Sequence of chain 1.OA:
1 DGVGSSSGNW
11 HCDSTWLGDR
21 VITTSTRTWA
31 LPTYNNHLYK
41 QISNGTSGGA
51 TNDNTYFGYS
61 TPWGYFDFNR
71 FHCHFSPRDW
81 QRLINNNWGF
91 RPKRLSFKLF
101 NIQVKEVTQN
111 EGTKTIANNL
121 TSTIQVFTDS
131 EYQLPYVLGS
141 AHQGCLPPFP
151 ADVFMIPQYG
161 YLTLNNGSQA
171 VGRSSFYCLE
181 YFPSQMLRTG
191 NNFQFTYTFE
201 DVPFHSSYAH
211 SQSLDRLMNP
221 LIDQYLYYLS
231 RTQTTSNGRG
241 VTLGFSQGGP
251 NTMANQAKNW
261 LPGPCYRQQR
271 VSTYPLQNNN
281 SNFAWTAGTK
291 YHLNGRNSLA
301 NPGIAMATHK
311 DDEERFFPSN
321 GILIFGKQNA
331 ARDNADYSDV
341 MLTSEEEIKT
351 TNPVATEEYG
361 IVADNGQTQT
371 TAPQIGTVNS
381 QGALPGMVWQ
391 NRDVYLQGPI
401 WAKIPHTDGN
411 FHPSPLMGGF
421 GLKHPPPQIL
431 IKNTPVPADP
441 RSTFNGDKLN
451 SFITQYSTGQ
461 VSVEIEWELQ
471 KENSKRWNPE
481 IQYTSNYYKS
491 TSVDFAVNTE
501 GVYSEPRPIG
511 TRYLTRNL

The protein below binds the small molecule below.
Small molecule (SMILES): Nc1ncnc2c1ncn2[C@H]1C[C@H](O)[C@@H](COP(=O)(O)O)O1

Binding-site contacts:
Ligand atom C1' contacts residue PRO413 of chain 1.OA at 3.9 Å (hydrophobic).
Ligand atom N1 contacts residue VAL202 of chain 1.OA at 3.7 Å.
Ligand atom C4 contacts residue PRO413 of chain 1.OA at 4.0 Å (hydrophobic).
Ligand atom C2' contacts residue HIS412 of chain 1.OA at 3.1 Å.
Ligand atom C3' contacts residue HIS412 of chain 1.OA at 4.0 Å.
Ligand atom C2 contacts residue VAL202 of chain 1.OA at 4.2 Å (hydrophobic).
Ligand atom C5 contacts residue PRO203 of chain 1.OA at 3.9 Å (hydrophobic).
Ligand atom N6 contacts residue SER414 of chain 1.OA at 3.7 Å.
Ligand atom N7 contacts residue SER414 of chain 1.OA at 3.6 Å.
Ligand atom C2 contacts residue ILE404 of chain 1.OA at 4.4 Å (hydrophobic).
Ligand atom N7 contacts residue HIS412 of chain 1.OA at 4.1 Å.
Ligand atom C2 contacts residue PRO413 of chain 1.OA at 3.5 Å (hydrophobic).
Ligand atom C1' contacts residue HIS412 of chain 1.OA at 4.3 Å.
Ligand atom N7 contacts residue PRO203 of chain 1.OA at 4.0 Å.
Ligand atom C6 contacts residue VAL202 of chain 1.OA at 4.2 Å (hydrophobic).
Ligand atom N1 contacts residue GLY421 of chain 1.OA at 3.1 Å (h-bond).
Ligand atom N9 contacts residue PRO413 of chain 1.OA at 4.3 Å.
Ligand atom C5 contacts residue PRO413 of chain 1.OA at 4.0 Å (hydrophobic).
Ligand atom C8 contacts residue PRO203 of chain 1.OA at 4.2 Å (hydrophobic).
Ligand atom C2' contacts residue PRO413 of chain 1.OA at 3.8 Å (hydrophobic).
Ligand atom C6 contacts residue PRO203 of chain 1.OA at 4.3 Å (hydrophobic).
Ligand atom C2 contacts residue GLY421 of chain 1.OA at 3.4 Å.
Ligand atom C6 contacts residue GLY421 of chain 1.OA at 3.6 Å.
Ligand atom C4 contacts residue PRO203 of chain 1.OA at 4.2 Å (hydrophobic).
Ligand atom N6 contacts residue PRO415 of chain 1.OA at 4.2 Å.
Ligand atom C6 contacts residue PRO413 of chain 1.OA at 3.8 Å (hydrophobic).
Ligand atom C8 contacts residue SER414 of chain 1.OA at 4.3 Å.
Ligand atom N6 contacts residue GLY421 of chain 1.OA at 3.3 Å (h-bond).
Ligand atom N9 contacts residue PRO203 of chain 1.OA at 4.4 Å.
Ligand atom C5 contacts residue SER414 of chain 1.OA at 3.9 Å.
Ligand atom N1 contacts residue PHE420 of chain 1.OA at 4.2 Å.
Ligand atom C6 contacts residue SER414 of chain 1.OA at 4.0 Å.
Ligand atom N6 contacts residue PHE420 of chain 1.OA at 3.7 Å.
Ligand atom N7 contacts residue ASN391 of chain 1.OA at 3.9 Å.
Ligand atom O3' contacts residue PRO413 of chain 1.OA at 4.2 Å.
Ligand atom N3 contacts residue PRO413 of chain 1.OA at 3.8 Å.
Ligand atom N6 contacts residue GLY419 of chain 1.OA at 3.5 Å (h-bond).
Ligand atom C8 contacts residue HIS412 of chain 1.OA at 3.4 Å.
Ligand atom N9 contacts residue HIS412 of chain 1.OA at 4.3 Å.
Ligand atom N1 contacts residue PRO413 of chain 1.OA at 3.5 Å (h-bond).